Binding-site contacts:
Ligand atom C6 contacts residue ILE158 of chain 1.A at 4.1 Å (hydrophobic).
Ligand atom C8 contacts residue TYR101 of chain 1.A at 3.6 Å (hydrophobic).
Ligand atom N3 contacts residue LYS26 of chain 1.A at 4.4 Å.
Ligand atom C6 contacts residue PHE25 of chain 1.A at 4.1 Å (hydrophobic).
Ligand atom C6 contacts residue LYS26 of chain 1.A at 3.9 Å.
Ligand atom N6 contacts residue ALA24 of chain 1.A at 3.0 Å (h-bond).
Ligand atom C8 contacts residue GLU100 of chain 1.A at 3.6 Å.
Ligand atom N1 contacts residue ALA24 of chain 1.A at 4.2 Å.
Ligand atom C9 contacts residue ARG63 of chain 1.A at 4.1 Å.
Ligand atom C4 contacts residue TYR101 of chain 1.A at 4.0 Å (hydrophobic).
Ligand atom C5 contacts residue TYR101 of chain 1.A at 4.1 Å (hydrophobic).
Ligand atom N3 contacts residue PHE25 of chain 1.A at 3.6 Å.
Ligand atom N7 contacts residue GLU100 of chain 1.A at 2.7 Å (salt-bridge).
Ligand atom C4 contacts residue ARG63 of chain 1.A at 3.8 Å.
Ligand atom N6 contacts residue ILE23 of chain 1.A at 4.2 Å.
Ligand atom C9 contacts residue PRP1 of chain 1.D at 3.4 Å.
Ligand atom N1 contacts residue LYS26 of chain 1.A at 2.9 Å (salt-bridge).
Ligand atom C5 contacts residue GLU100 of chain 1.A at 3.6 Å.
Ligand atom C2 contacts residue PHE25 of chain 1.A at 3.5 Å (hydrophobic).
Ligand atom C2 contacts residue LYS26 of chain 1.A at 3.3 Å.
Ligand atom N3 contacts residue ARG63 of chain 1.A at 2.7 Å (salt-bridge).
Ligand atom N6 contacts residue LYS26 of chain 1.A at 3.9 Å.
Ligand atom C2 contacts residue ARG63 of chain 1.A at 3.4 Å.
Ligand atom N1 contacts residue PHE25 of chain 1.A at 3.6 Å.
Ligand atom C4 contacts residue PHE25 of chain 1.A at 4.2 Å (hydrophobic).
Ligand atom N6 contacts residue GLU100 of chain 1.A at 3.8 Å.
Ligand atom C2 contacts residue VAL126 of chain 1.A at 4.2 Å (hydrophobic).
Ligand atom N7 contacts residue ALA128 of chain 1.A at 3.9 Å.
Ligand atom C9 contacts residue TYR101 of chain 1.A at 3.6 Å (hydrophobic).
Ligand atom N3 contacts residue VAL126 of chain 1.A at 4.0 Å.
Ligand atom C6 contacts residue ALA24 of chain 1.A at 4.0 Å (hydrophobic).
Ligand atom C8 contacts residue MET99 of chain 1.A at 4.0 Å (hydrophobic).
Ligand atom C4 contacts residue VAL126 of chain 1.A at 4.2 Å (hydrophobic).
Ligand atom C6 contacts residue GLU100 of chain 1.A at 4.0 Å.
Ligand atom N6 contacts residue PHE25 of chain 1.A at 3.8 Å.
Ligand atom N7 contacts residue TYR101 of chain 1.A at 3.8 Å.
Ligand atom N3 contacts residue TYR101 of chain 1.A at 4.2 Å.
Ligand atom C8 contacts residue ALA128 of chain 1.A at 3.9 Å (hydrophobic).
Ligand atom C8 contacts residue PRP1 of chain 1.D at 3.7 Å.
Ligand atom N6 contacts residue ILE158 of chain 1.A at 3.9 Å.

This small molecule binds to this protein.
Small molecule (SMILES): Nc1ncnc2cc[nH]c12

Sequence of chain 1.A:
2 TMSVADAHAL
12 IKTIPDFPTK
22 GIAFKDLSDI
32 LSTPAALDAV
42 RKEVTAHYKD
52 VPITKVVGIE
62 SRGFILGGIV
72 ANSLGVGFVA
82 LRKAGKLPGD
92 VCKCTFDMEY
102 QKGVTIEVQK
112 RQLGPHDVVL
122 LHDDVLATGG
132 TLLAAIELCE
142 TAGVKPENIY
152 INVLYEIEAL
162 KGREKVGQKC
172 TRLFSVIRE